Binding-site contacts:
Ligand atom O5' contacts residue ARG19 of chain 30.A at 2.1 Å (salt-bridge).
Ligand atom OP1 contacts residue MET14 of chain 30.A at 3.8 Å.
Ligand atom C2 contacts residue A2 of chain 30.B at 3.9 Å.
Ligand atom C5 contacts residue ARG19 of chain 30.A at 2.9 Å.
Ligand atom OP2 contacts residue ARG19 of chain 30.A at 2.1 Å (salt-bridge).
Ligand atom OP2 contacts residue ARG15 of chain 30.A at 2.5 Å.
Ligand atom OP1 contacts residue LYS18 of chain 30.A at 3.7 Å.
Ligand atom O2 contacts residue A3 of chain 30.B at 3.2 Å.
Ligand atom O4 contacts residue A3 of chain 30.B at 2.8 Å (h-bond).
Ligand atom C2' contacts residue ARG19 of chain 30.A at 3.6 Å.
Ligand atom N3 contacts residue A3 of chain 30.B at 2.8 Å (h-bond).
Ligand atom C4 contacts residue A1 of chain 30.B at 3.4 Å.
Ligand atom O3' contacts residue ARG15 of chain 30.A at 3.1 Å (salt-bridge).
Ligand atom O2 contacts residue A2 of chain 30.B at 3.7 Å.
Ligand atom N3 contacts residue A2 of chain 30.B at 3.7 Å.
Ligand atom C3' contacts residue ARG15 of chain 30.A at 3.8 Å.
Ligand atom OP1 contacts residue ARG19 of chain 30.A at 4.1 Å.
Ligand atom P contacts residue ARG19 of chain 30.A at 2.8 Å.
Ligand atom O4 contacts residue A1 of chain 30.B at 3.0 Å (h-bond).
Ligand atom O4' contacts residue ARG19 of chain 30.A at 3.9 Å.
Ligand atom P contacts residue ARG15 of chain 30.A at 3.1 Å.
Ligand atom N1 contacts residue ARG19 of chain 30.A at 3.9 Å.
Ligand atom C5' contacts residue ARG15 of chain 30.A at 2.5 Å.
Ligand atom N1 contacts residue A3 of chain 30.B at 4.3 Å.
Ligand atom O5' contacts residue ARG15 of chain 30.A at 3.6 Å.
Ligand atom C4' contacts residue ARG15 of chain 30.A at 3.3 Å.
Ligand atom C2 contacts residue A1 of chain 30.B at 3.1 Å.
Ligand atom N3 contacts residue A1 of chain 30.B at 2.7 Å (h-bond).
Ligand atom C3' contacts residue ARG19 of chain 30.A at 3.4 Å.
Ligand atom OP1 contacts residue ARG15 of chain 30.A at 2.5 Å.
Ligand atom OP2 contacts residue ALA16 of chain 30.A at 4.1 Å.
Ligand atom C5' contacts residue ARG19 of chain 30.A at 3.2 Å.
Ligand atom C1' contacts residue ARG19 of chain 30.A at 4.3 Å.
Ligand atom C4 contacts residue A3 of chain 30.B at 3.6 Å.
Ligand atom O3' contacts residue ARG19 of chain 30.A at 3.6 Å (salt-bridge).
Ligand atom C2 contacts residue A3 of chain 30.B at 3.5 Å.
Ligand atom C4' contacts residue ARG19 of chain 30.A at 3.7 Å.
Ligand atom C6 contacts residue ARG19 of chain 30.A at 2.7 Å.
Ligand atom O2 contacts residue A1 of chain 30.B at 2.7 Å (h-bond).
Ligand atom C4 contacts residue ARG19 of chain 30.A at 3.9 Å.

Sequence of chain 30.A:
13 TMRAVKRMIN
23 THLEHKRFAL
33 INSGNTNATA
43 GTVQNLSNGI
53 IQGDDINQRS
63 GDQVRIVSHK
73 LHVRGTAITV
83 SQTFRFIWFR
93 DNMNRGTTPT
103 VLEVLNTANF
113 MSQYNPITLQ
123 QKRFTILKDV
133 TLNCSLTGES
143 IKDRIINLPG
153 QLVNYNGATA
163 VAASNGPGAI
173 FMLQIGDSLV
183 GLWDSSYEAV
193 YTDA

The small molecule below binds the protein below.
Small molecule (SMILES): O=c1ccn([C@@H]2O[C@H](CO[P](=O)(O)O[C@H]3[C@@H](O)[C@H](n4ccc(=O)[nH]c4=O)O[C@@H]3CO[P](=O)(O)O[C@H]3[C@@H](O)[C@H](n4ccc(=O)[nH]c4=O)O[C@@H]3CO[P](=O)(O)O[C@H]3[C@@H](O)[C@H](n4ccc(=O)[nH]c4=O)O[C@@H]3COP(=O)=O)[C@@H](O)[C@H]2O)c(=O)[nH]1